Sequence of chain 1.D:
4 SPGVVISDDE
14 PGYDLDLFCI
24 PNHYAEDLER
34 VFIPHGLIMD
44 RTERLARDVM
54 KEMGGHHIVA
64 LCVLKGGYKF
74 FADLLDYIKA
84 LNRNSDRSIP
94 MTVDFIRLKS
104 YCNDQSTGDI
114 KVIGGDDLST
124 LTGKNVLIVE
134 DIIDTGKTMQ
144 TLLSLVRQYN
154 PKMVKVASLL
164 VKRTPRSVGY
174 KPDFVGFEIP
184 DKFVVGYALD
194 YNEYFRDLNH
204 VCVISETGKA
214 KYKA

Binding-site contacts:
Ligand atom N7 contacts residue ASP137 of chain 1.D at 3.0 Å (salt-bridge).
Ligand atom N2 contacts residue ASP193 of chain 1.D at 2.8 Å (salt-bridge).
Ligand atom O2P contacts residue ASP137 of chain 1.D at 2.8 Å (salt-bridge).
Ligand atom O2P contacts residue THR138 of chain 1.D at 2.9 Å (h-bond).
Ligand atom P contacts residue THR138 of chain 1.D at 3.5 Å.
Ligand atom C3' contacts residue ASP134 of chain 1.D at 3.2 Å.
Ligand atom O6 contacts residue LYS165 of chain 1.D at 2.9 Å (salt-bridge).
Ligand atom O6 contacts residue VAL187 of chain 1.D at 3.3 Å (h-bond).
Ligand atom C6 contacts residue PHE186 of chain 1.D at 3.4 Å (hydrophobic).
Ligand atom O3P contacts residue THR138 of chain 1.D at 3.4 Å (h-bond).
Ligand atom C2 contacts residue PHE186 of chain 1.D at 3.5 Å (hydrophobic).
Ligand atom O6 contacts residue PHE186 of chain 1.D at 3.4 Å.
Ligand atom O1P contacts residue THR138 of chain 1.D at 2.8 Å (h-bond).
Ligand atom O5' contacts residue TYR104 of chain 1.D at 3.3 Å.
Ligand atom O1P contacts residue TYR104 of chain 1.D at 2.8 Å (h-bond).
Ligand atom C2 contacts residue VAL187 of chain 1.D at 3.1 Å (hydrophobic).
Ligand atom O2' contacts residue POP1 of chain 1.T at 3.2 Å (h-bond).
Ligand atom N2 contacts residue LEU192 of chain 1.D at 3.4 Å.
Ligand atom O3' contacts residue GLU133 of chain 1.D at 2.6 Å (salt-bridge).
Ligand atom C1' contacts residue POP1 of chain 1.T at 3.2 Å.
Ligand atom N4' contacts residue TYR104 of chain 1.D at 3.2 Å.
Ligand atom O3P contacts residue THR141 of chain 1.D at 2.7 Å (h-bond).
Ligand atom O5' contacts residue THR141 of chain 1.D at 3.4 Å (h-bond).
Ligand atom O3' contacts residue MG1 of chain 1.Q at 2.1 Å.
Ligand atom C5' contacts residue ILE135 of chain 1.D at 3.3 Å (hydrophobic).
Ligand atom O3P contacts residue LYS140 of chain 1.D at 3.4 Å (salt-bridge).
Ligand atom C3' contacts residue GLU133 of chain 1.D at 3.3 Å.
Ligand atom N1 contacts residue PHE186 of chain 1.D at 3.5 Å.
Ligand atom O2' contacts residue ASP134 of chain 1.D at 2.5 Å (salt-bridge).
Ligand atom C2' contacts residue MG1 of chain 1.Q at 3.2 Å.
Ligand atom O2P contacts residue GLY139 of chain 1.D at 2.7 Å (h-bond).
Ligand atom C2' contacts residue ASP134 of chain 1.D at 3.2 Å.
Ligand atom N1 contacts residue VAL187 of chain 1.D at 2.6 Å (h-bond).
Ligand atom O2' contacts residue MG1 of chain 1.Q at 2.3 Å.
Ligand atom O3' contacts residue ASP134 of chain 1.D at 3.4 Å (salt-bridge).
Ligand atom N2 contacts residue VAL187 of chain 1.D at 2.7 Å (h-bond).
Ligand atom C3' contacts residue MG1 of chain 1.Q at 3.1 Å.
Ligand atom O1P contacts residue ASP137 of chain 1.D at 3.3 Å.
Ligand atom O3' contacts residue POP1 of chain 1.T at 3.2 Å (h-bond).
Ligand atom N4' contacts residue POP1 of chain 1.T at 3.3 Å (h-bond).

The protein below binds the small molecule below.
Small molecule (SMILES): Nc1nc2c([C@@H]3N[C@H](COP(=O)(O)O)[C@@H](O)[C@H]3O)c[nH]c2c(=O)[nH]1